Binding-site contacts:
Ligand atom C26 contacts residue PHE151 of chain 1.B at 3.5 Å (hydrophobic).
Ligand atom O7 contacts residue PHE171 of chain 1.B at 3.6 Å.
Ligand atom O34 contacts residue ARG68 of chain 1.B at 3.7 Å.
Ligand atom F40 contacts residue LEU167 of chain 1.B at 3.6 Å.
Ligand atom C13 contacts residue PHE151 of chain 1.B at 3.2 Å (hydrophobic).
Ligand atom F40 contacts residue LEU264 of chain 1.B at 3.8 Å.
Ligand atom C22 contacts residue THR138 of chain 1.B at 3.5 Å.
Ligand atom N21 contacts residue PHE151 of chain 1.B at 3.7 Å.
Ligand atom C16 contacts residue ARG68 of chain 1.B at 3.5 Å.
Ligand atom C19 contacts residue ARG68 of chain 1.B at 3.2 Å.
Ligand atom C13 contacts residue ARG68 of chain 1.B at 3.6 Å.
Ligand atom C10 contacts residue ARG68 of chain 1.B at 3.9 Å.
Ligand atom C22 contacts residue PHE151 of chain 1.B at 3.8 Å (hydrophobic).
Ligand atom C16 contacts residue PHE151 of chain 1.B at 3.8 Å (hydrophobic).
Ligand atom F39 contacts residue LEU271 of chain 1.B at 3.3 Å.
Ligand atom C20 contacts residue THR138 of chain 1.B at 3.5 Å.
Ligand atom C23 contacts residue PHE151 of chain 1.B at 3.8 Å (hydrophobic).
Ligand atom O7 contacts residue HIS257 of chain 1.B at 3.5 Å.
Ligand atom N24 contacts residue PHE151 of chain 1.B at 3.9 Å.
Ligand atom C15 contacts residue PHE93 of chain 1.B at 3.8 Å (hydrophobic).
Ligand atom C18 contacts residue ARG68 of chain 1.B at 3.4 Å.
Ligand atom C32 contacts residue ARG68 of chain 1.B at 3.7 Å.
Ligand atom C12 contacts residue ILE131 of chain 1.B at 3.9 Å (hydrophobic).
Ligand atom C19 contacts residue ARG141 of chain 1.B at 3.4 Å.
Ligand atom F38 contacts residue LEU271 of chain 1.B at 3.8 Å.
Ligand atom C32 contacts residue PHE151 of chain 1.B at 3.8 Å (hydrophobic).
Ligand atom O30 contacts residue PHE151 of chain 1.B at 3.3 Å (h-bond).
Ligand atom C1 contacts residue PHE93 of chain 1.B at 3.6 Å (hydrophobic).
Ligand atom O34 contacts residue ASN61 of chain 1.B at 3.3 Å (h-bond).
Ligand atom O33 contacts residue LEU96 of chain 1.B at 3.6 Å.
Ligand atom C10 contacts residue PHE151 of chain 1.B at 3.7 Å (hydrophobic).
Ligand atom N8 contacts residue HIS257 of chain 1.B at 3.3 Å (h-bond).
Ligand atom C42 contacts residue ARG141 of chain 1.B at 3.9 Å.
Ligand atom C42 contacts residue ARG68 of chain 1.B at 3.6 Å.
Ligand atom F39 contacts residue THR94 of chain 1.B at 3.7 Å.
Ligand atom C22 contacts residue MET134 of chain 1.B at 3.5 Å (hydrophobic).
Ligand atom C1 contacts residue ALA97 of chain 1.B at 3.7 Å (hydrophobic).
Ligand atom N8 contacts residue PHE171 of chain 1.B at 3.9 Å.
Ligand atom C18 contacts residue ARG141 of chain 1.B at 3.3 Å.
Ligand atom F38 contacts residue LEU264 of chain 1.B at 3.5 Å.

Sequence of chain 1.B:
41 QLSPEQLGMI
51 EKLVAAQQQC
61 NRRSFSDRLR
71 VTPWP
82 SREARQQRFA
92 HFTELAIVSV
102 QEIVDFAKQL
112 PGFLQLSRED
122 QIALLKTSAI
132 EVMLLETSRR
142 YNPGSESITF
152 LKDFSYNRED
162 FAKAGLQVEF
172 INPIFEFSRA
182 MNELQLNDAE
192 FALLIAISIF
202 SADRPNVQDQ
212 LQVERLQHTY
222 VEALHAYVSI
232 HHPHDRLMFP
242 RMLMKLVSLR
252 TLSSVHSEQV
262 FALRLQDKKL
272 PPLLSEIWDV

This small molecule binds to this protein.
Small molecule (SMILES): CCCc1c(OCCCN(C)C(=O)Nc2ccc(C(=O)O)cc2)ccc2c(C(F)(F)F)noc12